This protein binds this small molecule.
Small molecule (SMILES): CCCCCCOCCOCCOCCn1cc(CN(Cc2c[nH]nn2)Cc2cn[nH]n2)nn1

Sequence of chain 1.A:
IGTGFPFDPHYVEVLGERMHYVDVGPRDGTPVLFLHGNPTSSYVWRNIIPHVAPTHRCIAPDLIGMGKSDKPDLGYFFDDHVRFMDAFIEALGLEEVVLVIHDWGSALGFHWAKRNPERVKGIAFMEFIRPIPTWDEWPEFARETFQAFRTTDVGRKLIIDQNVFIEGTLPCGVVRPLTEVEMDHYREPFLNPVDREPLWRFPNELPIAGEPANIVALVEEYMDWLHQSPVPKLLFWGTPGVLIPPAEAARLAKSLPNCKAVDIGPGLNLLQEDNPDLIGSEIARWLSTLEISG

Binding-site contacts:
Ligand atom C10 contacts residue GLN162 of chain 1.A at 3.7 Å.
Ligand atom C27 contacts residue CYS172 of chain 1.A at 3.8 Å (hydrophobic).
Ligand atom C21 contacts residue GLY168 of chain 1.A at 3.6 Å.
Ligand atom N12 contacts residue GLN162 of chain 1.A at 3.0 Å (h-bond).
Ligand atom O25 contacts residue CYS172 of chain 1.A at 4.0 Å.
Ligand atom C34 contacts residue LEU243 of chain 1.A at 3.6 Å (hydrophobic).
Ligand atom C26 contacts residue PHE146 of chain 1.A at 4.0 Å (hydrophobic).
Ligand atom C31 contacts residue ASN269 of chain 1.A at 3.8 Å.
Ligand atom C26 contacts residue ALA142 of chain 1.A at 3.6 Å (hydrophobic).
Ligand atom C29 contacts residue GLY173 of chain 1.A at 3.7 Å.
Ligand atom C30 contacts residue THR169 of chain 1.A at 3.9 Å.
Ligand atom O25 contacts residue PHE141 of chain 1.A at 4.0 Å.
Ligand atom C32 contacts residue ASP103 of chain 1.A at 3.4 Å.
Ligand atom C34 contacts residue ASP103 of chain 1.A at 3.0 Å.
Ligand atom N17 contacts residue GLY168 of chain 1.A at 3.8 Å.
Ligand atom O25 contacts residue THR169 of chain 1.A at 3.7 Å.
Ligand atom N5 contacts residue THR145 of chain 1.A at 3.6 Å.
Ligand atom O28 contacts residue THR169 of chain 1.A at 3.8 Å.
Ligand atom C10 contacts residue LEU158 of chain 1.A at 3.8 Å (hydrophobic).
Ligand atom O22 contacts residue THR145 of chain 1.A at 3.5 Å.
Ligand atom C20 contacts residue CYS172 of chain 1.A at 4.0 Å (hydrophobic).
Ligand atom C24 contacts residue ALA142 of chain 1.A at 3.5 Å (hydrophobic).
Ligand atom N13 contacts residue GLN162 of chain 1.A at 3.6 Å.
Ligand atom N14 contacts residue GLN162 of chain 1.A at 4.0 Å.
Ligand atom O22 contacts residue THR169 of chain 1.A at 3.4 Å (h-bond).
Ligand atom C30 contacts residue ASN269 of chain 1.A at 3.9 Å.
Ligand atom C27 contacts residue THR169 of chain 1.A at 3.9 Å.
Ligand atom C23 contacts residue THR145 of chain 1.A at 4.0 Å.
Ligand atom C32 contacts residue ASN269 of chain 1.A at 3.6 Å.
Ligand atom C33 contacts residue ASP103 of chain 1.A at 2.8 Å.
Ligand atom N17 contacts residue VAL164 of chain 1.A at 3.7 Å.
Ligand atom C11 contacts residue GLN162 of chain 1.A at 3.0 Å.
Ligand atom C29 contacts residue ASN269 of chain 1.A at 3.6 Å.
Ligand atom N16 contacts residue VAL164 of chain 1.A at 3.7 Å.
Ligand atom N13 contacts residue LEU158 of chain 1.A at 3.8 Å.
Ligand atom C32 contacts residue ASN38 of chain 1.A at 3.7 Å.
Ligand atom C29 contacts residue THR169 of chain 1.A at 3.9 Å.
Ligand atom N14 contacts residue LEU158 of chain 1.A at 3.4 Å.
Ligand atom C21 contacts residue THR169 of chain 1.A at 3.4 Å.
Ligand atom C26 contacts residue PHE141 of chain 1.A at 3.7 Å (hydrophobic).